Binding-site contacts:
Ligand atom O3 contacts residue ASP138 of chain 1.E at 2.9 Å (salt-bridge).
Ligand atom C8 contacts residue ASP138 of chain 1.E at 3.2 Å.
Ligand atom C6 contacts residue THR113 of chain 1.E at 3.8 Å.
Ligand atom O7 contacts residue ARG135 of chain 1.E at 3.6 Å.
Ligand atom C4 contacts residue ASN111 of chain 1.E at 4.2 Å.
Ligand atom O7 contacts residue MET110 of chain 1.E at 4.4 Å.
Ligand atom O5 contacts residue THR113 of chain 1.E at 4.1 Å.
Ligand atom N2 contacts residue ILE136 of chain 1.E at 4.0 Å.
Ligand atom C7 contacts residue ARG135 of chain 1.E at 4.0 Å.
Ligand atom O5 contacts residue LEU213 of chain 1.E at 3.5 Å.
Ligand atom O6 contacts residue SER198 of chain 1.E at 3.2 Å (h-bond).
Ligand atom C5 contacts residue ASN111 of chain 1.E at 3.6 Å.
Ligand atom C2 contacts residue ASN111 of chain 1.E at 2.5 Å.
Ligand atom O7 contacts residue ILE136 of chain 1.E at 4.3 Å.
Ligand atom C1 contacts residue ASN111 of chain 1.E at 1.4 Å.
Ligand atom C1 contacts residue LEU213 of chain 1.E at 4.4 Å (hydrophobic).
Ligand atom C8 contacts residue LEU137 of chain 1.E at 4.1 Å (hydrophobic).
Ligand atom C8 contacts residue ARG135 of chain 1.E at 3.7 Å.
Ligand atom C1 contacts residue SER198 of chain 1.E at 4.1 Å.
Ligand atom O5 contacts residue ASN111 of chain 1.E at 2.3 Å (h-bond).
Ligand atom O6 contacts residue LEU213 of chain 1.E at 3.6 Å.
Ligand atom O6 contacts residue ARG229 of chain 1.E at 3.4 Å.
Ligand atom O5 contacts residue SER198 of chain 1.E at 3.9 Å.
Ligand atom C6 contacts residue LEU213 of chain 1.E at 4.2 Å (hydrophobic).
Ligand atom C7 contacts residue ILE136 of chain 1.E at 4.0 Å (hydrophobic).
Ligand atom C5 contacts residue THR113 of chain 1.E at 3.9 Å.
Ligand atom C3 contacts residue ASN111 of chain 1.E at 3.8 Å.
Ligand atom C6 contacts residue SER198 of chain 1.E at 4.4 Å.
Ligand atom N2 contacts residue ASN111 of chain 1.E at 3.0 Å (h-bond).
Ligand atom C8 contacts residue SER134 of chain 1.E at 3.4 Å.
Ligand atom C7 contacts residue ASP138 of chain 1.E at 3.5 Å.
Ligand atom C8 contacts residue ILE136 of chain 1.E at 4.0 Å (hydrophobic).
Ligand atom N2 contacts residue ASP138 of chain 1.E at 2.9 Å (salt-bridge).
Ligand atom O7 contacts residue SER198 of chain 1.E at 3.8 Å.
Ligand atom O7 contacts residue ASN111 of chain 1.E at 3.1 Å (h-bond).
Ligand atom C2 contacts residue SER198 of chain 1.E at 3.7 Å.
Ligand atom C7 contacts residue ASN111 of chain 1.E at 3.4 Å.
Ligand atom C2 contacts residue ASP138 of chain 1.E at 3.8 Å.
Ligand atom C3 contacts residue ASP138 of chain 1.E at 3.5 Å.
Ligand atom C4 contacts residue SER198 of chain 1.E at 4.2 Å.

A protein and the small-molecule ligand that binds it are described below.
Small molecule (SMILES): CC(=O)N[C@@H]1[C@@H](O)[C@H](O)[C@@H](CO)O[C@H]1O

Sequence of chain 1.E:
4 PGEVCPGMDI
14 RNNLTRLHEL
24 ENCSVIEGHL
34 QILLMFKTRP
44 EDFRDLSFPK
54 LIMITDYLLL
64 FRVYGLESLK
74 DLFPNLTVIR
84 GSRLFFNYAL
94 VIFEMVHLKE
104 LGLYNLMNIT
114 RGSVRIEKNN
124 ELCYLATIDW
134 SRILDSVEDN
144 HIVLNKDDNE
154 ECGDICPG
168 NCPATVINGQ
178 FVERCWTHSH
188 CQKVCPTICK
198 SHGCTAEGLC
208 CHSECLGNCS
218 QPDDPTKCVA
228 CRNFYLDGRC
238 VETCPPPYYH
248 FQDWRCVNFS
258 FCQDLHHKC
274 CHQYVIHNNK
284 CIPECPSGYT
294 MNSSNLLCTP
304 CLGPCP